Sequence of chain 1.G:
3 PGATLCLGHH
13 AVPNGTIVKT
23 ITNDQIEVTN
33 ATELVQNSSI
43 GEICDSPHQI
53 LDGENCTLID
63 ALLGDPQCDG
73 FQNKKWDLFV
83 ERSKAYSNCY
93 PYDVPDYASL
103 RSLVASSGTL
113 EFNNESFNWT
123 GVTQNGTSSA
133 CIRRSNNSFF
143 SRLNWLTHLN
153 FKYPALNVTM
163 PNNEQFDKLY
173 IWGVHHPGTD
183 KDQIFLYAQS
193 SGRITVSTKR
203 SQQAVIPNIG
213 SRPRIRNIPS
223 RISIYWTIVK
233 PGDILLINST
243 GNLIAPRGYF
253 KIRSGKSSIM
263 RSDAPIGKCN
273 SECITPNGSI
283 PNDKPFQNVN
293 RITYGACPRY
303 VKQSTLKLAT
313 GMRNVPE

Sequence of chain 1.H:
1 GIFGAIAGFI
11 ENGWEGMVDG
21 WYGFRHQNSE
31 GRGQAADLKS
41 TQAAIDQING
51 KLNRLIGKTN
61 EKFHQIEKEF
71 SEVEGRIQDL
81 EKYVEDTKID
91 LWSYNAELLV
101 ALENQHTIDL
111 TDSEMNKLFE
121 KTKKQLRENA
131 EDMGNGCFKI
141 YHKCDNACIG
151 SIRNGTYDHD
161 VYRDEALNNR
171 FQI

Binding-site contacts:
Ligand atom C1 contacts residue ASN292 of chain 1.G at 3.7 Å.
Ligand atom C7 contacts residue VAL291 of chain 1.G at 3.4 Å (hydrophobic).
Ligand atom C1 contacts residue VAL291 of chain 1.G at 3.6 Å (hydrophobic).
Ligand atom O7 contacts residue VAL291 of chain 1.G at 4.4 Å.
Ligand atom C5 contacts residue ASN292 of chain 1.G at 4.0 Å.
Ligand atom C5 contacts residue ASN279 of chain 1.G at 3.7 Å.
Ligand atom C3 contacts residue VAL291 of chain 1.G at 3.8 Å (hydrophobic).
Ligand atom N2 contacts residue ASN279 of chain 1.G at 2.8 Å (h-bond).
Ligand atom C8 contacts residue VAL291 of chain 1.G at 3.7 Å (hydrophobic).
Ligand atom C4 contacts residue ASN279 of chain 1.G at 4.2 Å.
Ligand atom C2 contacts residue VAL291 of chain 1.G at 3.4 Å (hydrophobic).
Ligand atom C8 contacts residue ASN290 of chain 1.G at 3.7 Å.
Ligand atom C1 contacts residue ASN279 of chain 1.G at 1.4 Å.
Ligand atom C2 contacts residue ASN279 of chain 1.G at 2.4 Å.
Ligand atom O3 contacts residue VAL291 of chain 1.G at 4.4 Å.
Ligand atom N2 contacts residue VAL291 of chain 1.G at 2.5 Å (h-bond).
Ligand atom C7 contacts residue ASN279 of chain 1.G at 3.4 Å.
Ligand atom O5 contacts residue ASN279 of chain 1.G at 2.4 Å (h-bond).
Ligand atom O7 contacts residue ASN279 of chain 1.G at 3.3 Å (h-bond).
Ligand atom O5 contacts residue ASN292 of chain 1.G at 4.0 Å.
Ligand atom O7 contacts residue GLU69 of chain 1.H at 3.8 Å.
Ligand atom C3 contacts residue ASN279 of chain 1.G at 3.8 Å.

A protein and the small-molecule ligand that binds it are described below.
Small molecule (SMILES): CC(=O)N[C@H]1[C@H](O[C@H]2[C@H](O)[C@@H](NC(C)=O)CO[C@@H]2CO)O[C@H](CO)[C@@H](O[C@@H]2O[C@H](CO)[C@@H](O)[C@H](O)[C@@H]2O)[C@@H]1O